Sequence of chain 1.A:
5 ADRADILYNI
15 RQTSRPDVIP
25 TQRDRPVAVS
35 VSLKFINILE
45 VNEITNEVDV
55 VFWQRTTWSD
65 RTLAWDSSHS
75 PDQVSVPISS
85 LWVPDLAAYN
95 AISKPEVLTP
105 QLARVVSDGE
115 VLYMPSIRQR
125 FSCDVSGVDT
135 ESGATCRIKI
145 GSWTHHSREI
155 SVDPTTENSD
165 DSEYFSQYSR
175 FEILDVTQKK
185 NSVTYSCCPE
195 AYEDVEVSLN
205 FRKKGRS

A protein and the small-molecule ligand that binds it are described below.
Small molecule (SMILES): O=[N+]([O-])/C=C1\NCCN1Cc1ccc(Cl)nc1

Sequence of chain 1.B:
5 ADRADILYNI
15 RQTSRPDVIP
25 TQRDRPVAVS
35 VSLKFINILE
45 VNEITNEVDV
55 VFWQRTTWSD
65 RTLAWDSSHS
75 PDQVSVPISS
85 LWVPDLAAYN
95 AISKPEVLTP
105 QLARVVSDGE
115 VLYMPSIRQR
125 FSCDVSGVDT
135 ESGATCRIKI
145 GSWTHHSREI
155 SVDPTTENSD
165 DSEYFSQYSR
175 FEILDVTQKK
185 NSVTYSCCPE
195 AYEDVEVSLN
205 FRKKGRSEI

Binding-site contacts:
Ligand atom C2 contacts residue THR148 of chain 1.A at 4.1 Å.
Ligand atom N1 contacts residue MET118 of chain 1.B at 3.8 Å.
Ligand atom N3 contacts residue TYR189 of chain 1.A at 3.5 Å.
Ligand atom O1 contacts residue TYR189 of chain 1.A at 3.7 Å.
Ligand atom C7 contacts residue TYR189 of chain 1.A at 3.8 Å (hydrophobic).
Ligand atom N1 contacts residue THR148 of chain 1.A at 3.7 Å.
Ligand atom N3 contacts residue MET118 of chain 1.B at 4.0 Å.
Ligand atom C4 contacts residue TRP147 of chain 1.A at 3.1 Å (hydrophobic).
Ligand atom CL contacts residue MET118 of chain 1.B at 3.5 Å.
Ligand atom C9 contacts residue TYR189 of chain 1.A at 3.6 Å (hydrophobic).
Ligand atom N4 contacts residue TYR189 of chain 1.A at 3.6 Å.
Ligand atom CL contacts residue LEU106 of chain 1.B at 3.9 Å.
Ligand atom N3 contacts residue TRP57 of chain 1.B at 3.5 Å.
Ligand atom C1 contacts residue THR148 of chain 1.A at 3.9 Å.
Ligand atom O1 contacts residue TRP57 of chain 1.B at 4.0 Å.
Ligand atom C10 contacts residue TRP147 of chain 1.A at 3.7 Å (hydrophobic).
Ligand atom C10 contacts residue TYR189 of chain 1.A at 3.9 Å (hydrophobic).
Ligand atom O2 contacts residue CYS191 of chain 1.A at 3.4 Å (h-bond).
Ligand atom C7 contacts residue MET118 of chain 1.B at 3.9 Å (hydrophobic).
Ligand atom C9 contacts residue TRP147 of chain 1.A at 3.5 Å (hydrophobic).
Ligand atom CL contacts residue ARG108 of chain 1.B at 3.6 Å.
Ligand atom C9 contacts residue TRP57 of chain 1.B at 3.7 Å (hydrophobic).
Ligand atom C2 contacts residue TRP147 of chain 1.A at 3.2 Å (hydrophobic).
Ligand atom N4 contacts residue MET118 of chain 1.B at 3.7 Å.
Ligand atom C4 contacts residue TYR196 of chain 1.A at 3.8 Å (hydrophobic).
Ligand atom N2 contacts residue TRP147 of chain 1.A at 3.9 Å.
Ligand atom C8 contacts residue MET118 of chain 1.B at 3.8 Å (hydrophobic).
Ligand atom C6 contacts residue ARG108 of chain 1.B at 4.0 Å.
Ligand atom O2 contacts residue TYR189 of chain 1.A at 3.7 Å.
Ligand atom CL contacts residue ALA107 of chain 1.B at 4.0 Å.
Ligand atom CL contacts residue TYR117 of chain 1.B at 3.6 Å.
Ligand atom C6 contacts residue LEU116 of chain 1.B at 3.7 Å (hydrophobic).
Ligand atom C3 contacts residue TRP147 of chain 1.A at 3.2 Å (hydrophobic).
Ligand atom O1 contacts residue MET118 of chain 1.B at 3.7 Å.
Ligand atom N2 contacts residue TYR189 of chain 1.A at 3.8 Å.
Ligand atom O2 contacts residue MET118 of chain 1.B at 3.7 Å.
Ligand atom C5 contacts residue TYR196 of chain 1.A at 3.7 Å (hydrophobic).
Ligand atom CL contacts residue LEU116 of chain 1.B at 3.1 Å.
Ligand atom C8 contacts residue TYR189 of chain 1.A at 3.7 Å (hydrophobic).
Ligand atom N1 contacts residue TRP147 of chain 1.A at 3.8 Å.